Sequence of chain 1.A:
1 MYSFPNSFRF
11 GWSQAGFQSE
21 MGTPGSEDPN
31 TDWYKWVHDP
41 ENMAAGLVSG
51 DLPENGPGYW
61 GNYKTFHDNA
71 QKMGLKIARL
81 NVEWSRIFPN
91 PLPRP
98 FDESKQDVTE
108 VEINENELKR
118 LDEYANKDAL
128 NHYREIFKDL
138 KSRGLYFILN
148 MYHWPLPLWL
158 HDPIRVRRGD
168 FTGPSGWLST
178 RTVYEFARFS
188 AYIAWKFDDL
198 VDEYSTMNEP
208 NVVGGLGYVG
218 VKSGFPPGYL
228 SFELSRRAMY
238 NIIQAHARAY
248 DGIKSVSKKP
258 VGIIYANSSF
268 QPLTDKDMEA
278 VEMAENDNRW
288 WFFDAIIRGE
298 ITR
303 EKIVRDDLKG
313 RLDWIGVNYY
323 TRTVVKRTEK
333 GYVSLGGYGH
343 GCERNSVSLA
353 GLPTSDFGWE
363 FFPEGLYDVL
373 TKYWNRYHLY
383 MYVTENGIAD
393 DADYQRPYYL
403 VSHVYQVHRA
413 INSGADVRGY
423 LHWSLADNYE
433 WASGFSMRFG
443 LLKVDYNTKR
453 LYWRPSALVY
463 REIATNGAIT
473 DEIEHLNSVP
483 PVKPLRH

This protein binds this small molecule.
Small molecule (SMILES): OC[C@H]1NC(=NO)[C@H](O)[C@@H](O)[C@H]1O

Binding-site contacts:
Ligand atom N5 contacts residue GLU387 of chain 1.A at 3.2 Å (salt-bridge).
Ligand atom O3 contacts residue GLN18 of chain 1.A at 2.5 Å (h-bond).
Ligand atom C2 contacts residue GLU387 of chain 1.A at 3.4 Å.
Ligand atom C6 contacts residue PHE441 of chain 1.A at 3.5 Å (hydrophobic).
Ligand atom C4 contacts residue GLU432 of chain 1.A at 3.5 Å.
Ligand atom C3 contacts residue GLN18 of chain 1.A at 3.5 Å.
Ligand atom C3 contacts residue GLU387 of chain 1.A at 3.5 Å.
Ligand atom N1 contacts residue TYR322 of chain 1.A at 3.8 Å.
Ligand atom C1 contacts residue GLU387 of chain 1.A at 3.0 Å.
Ligand atom O3 contacts residue TRP425 of chain 1.A at 3.7 Å.
Ligand atom C1 contacts residue GLU206 of chain 1.A at 3.6 Å.
Ligand atom C2 contacts residue GLU206 of chain 1.A at 3.7 Å.
Ligand atom C3 contacts residue HIS150 of chain 1.A at 3.7 Å.
Ligand atom O6 contacts residue GLU432 of chain 1.A at 2.7 Å (salt-bridge).
Ligand atom O7 contacts residue GLU206 of chain 1.A at 3.3 Å (salt-bridge).
Ligand atom O2 contacts residue ASN205 of chain 1.A at 3.0 Å (h-bond).
Ligand atom N1 contacts residue GLU206 of chain 1.A at 2.7 Å (salt-bridge).
Ligand atom O6 contacts residue TRP361 of chain 1.A at 3.4 Å.
Ligand atom O6 contacts residue PHE441 of chain 1.A at 3.3 Å.
Ligand atom C3 contacts residue TRP425 of chain 1.A at 3.8 Å (hydrophobic).
Ligand atom O2 contacts residue GLU206 of chain 1.A at 3.4 Å (salt-bridge).
Ligand atom O2 contacts residue HIS150 of chain 1.A at 3.5 Å (h-bond).
Ligand atom C5 contacts residue GLU387 of chain 1.A at 3.5 Å.
Ligand atom O3 contacts residue TRP433 of chain 1.A at 3.2 Å (h-bond).
Ligand atom C5 contacts residue TYR322 of chain 1.A at 3.3 Å (hydrophobic).
Ligand atom O3 contacts residue HIS150 of chain 1.A at 2.7 Å (h-bond).
Ligand atom O4 contacts residue TRP433 of chain 1.A at 3.0 Å (h-bond).
Ligand atom C6 contacts residue TYR322 of chain 1.A at 3.7 Å (hydrophobic).
Ligand atom O4 contacts residue GLU432 of chain 1.A at 2.7 Å (salt-bridge).
Ligand atom C5 contacts residue TRP425 of chain 1.A at 3.7 Å (hydrophobic).
Ligand atom C4 contacts residue TRP433 of chain 1.A at 3.8 Å (hydrophobic).
Ligand atom C6 contacts residue TRP425 of chain 1.A at 3.6 Å (hydrophobic).
Ligand atom N5 contacts residue TYR322 of chain 1.A at 3.2 Å (h-bond).
Ligand atom C4 contacts residue GLN18 of chain 1.A at 3.7 Å.
Ligand atom C6 contacts residue GLU432 of chain 1.A at 3.4 Å.
Ligand atom O2 contacts residue GLU387 of chain 1.A at 2.8 Å (salt-bridge).
Ligand atom O7 contacts residue TYR322 of chain 1.A at 3.2 Å.
Ligand atom C4 contacts residue TRP425 of chain 1.A at 3.7 Å (hydrophobic).
Ligand atom C2 contacts residue TRP151 of chain 1.A at 3.7 Å (hydrophobic).
Ligand atom N1 contacts residue GLU387 of chain 1.A at 3.4 Å (salt-bridge).